Binding-site contacts:
Ligand atom C13 contacts residue HIS342 of chain 1.A at 3.6 Å.
Ligand atom C10 contacts residue GLU89 of chain 1.A at 3.7 Å.
Ligand atom C9 contacts residue HIS342 of chain 1.A at 3.5 Å.
Ligand atom C13 contacts residue PHE286 of chain 1.A at 3.5 Å (hydrophobic).
Ligand atom C6 contacts residue ASN285 of chain 1.A at 3.4 Å.
Ligand atom C8 contacts residue HIS342 of chain 1.A at 3.4 Å.
Ligand atom O6' contacts residue LEU140 of chain 1.A at 3.6 Å.
Ligand atom O6' contacts residue HIS378 of chain 1.A at 2.7 Å (h-bond).
Ligand atom C15 contacts residue ASN283 of chain 1.A at 3.6 Å.
Ligand atom C12 contacts residue ALA384 of chain 1.A at 3.6 Å (hydrophobic).
Ligand atom C10 contacts residue ASN283 of chain 1.A at 3.5 Å.
Ligand atom N2 contacts residue HIS378 of chain 1.A at 2.9 Å (h-bond).
Ligand atom O3' contacts residue GLY676 of chain 1.A at 2.8 Å (h-bond).
Ligand atom C12 contacts residue HIS342 of chain 1.A at 3.3 Å.
Ligand atom O4' contacts residue ASN485 of chain 1.A at 3.5 Å (h-bond).
Ligand atom C6' contacts residue HIS378 of chain 1.A at 3.5 Å.
Ligand atom C1 contacts residue ASN285 of chain 1.A at 3.5 Å.
Ligand atom O3' contacts residue GLU673 of chain 1.A at 2.9 Å (salt-bridge).
Ligand atom C14 contacts residue ARG293 of chain 1.A at 3.6 Å.
Ligand atom N2' contacts residue TYR574 of chain 1.A at 3.2 Å (h-bond).
Ligand atom C11 contacts residue ASN285 of chain 1.A at 3.5 Å.
Ligand atom C7 contacts residue ASN285 of chain 1.A at 3.5 Å.
Ligand atom C15 contacts residue ARG293 of chain 1.A at 3.7 Å.
Ligand atom O3' contacts residue SER675 of chain 1.A at 2.9 Å (h-bond).
Ligand atom O6' contacts residue ASN485 of chain 1.A at 2.8 Å (h-bond).
Ligand atom C3' contacts residue GLU673 of chain 1.A at 3.5 Å.
Ligand atom O4' contacts residue SER675 of chain 1.A at 3.5 Å.
Ligand atom N2' contacts residue ASN285 of chain 1.A at 3.0 Å (h-bond).
Ligand atom C2' contacts residue HIS378 of chain 1.A at 3.7 Å.
Ligand atom N2 contacts residue ASN285 of chain 1.A at 3.2 Å (h-bond).
Ligand atom C4 contacts residue ASN285 of chain 1.A at 3.7 Å.
Ligand atom C3' contacts residue GLY676 of chain 1.A at 3.7 Å.
Ligand atom C14 contacts residue PHE286 of chain 1.A at 3.6 Å (hydrophobic).
Ligand atom O5' contacts residue LEU137 of chain 1.A at 3.7 Å.
Ligand atom N5 contacts residue LEU137 of chain 1.A at 3.5 Å.
Ligand atom C6' contacts residue ASN485 of chain 1.A at 3.3 Å.
Ligand atom N3 contacts residue ASN285 of chain 1.A at 3.4 Å (h-bond).
Ligand atom O3' contacts residue ALA674 of chain 1.A at 3.2 Å (h-bond).
Ligand atom O4' contacts residue GLY676 of chain 1.A at 2.8 Å (h-bond).
Ligand atom N2' contacts residue GLU673 of chain 1.A at 3.0 Å (salt-bridge).

A protein and the small-molecule ligand that binds it are described below.
Small molecule (SMILES): N[C@@H]1[C@@H](O)[C@H](O)[C@@H](CO)O[C@H]1c1nc(-c2ccc3ccccc3c2)n[nH]1

Sequence of chain 1.A:
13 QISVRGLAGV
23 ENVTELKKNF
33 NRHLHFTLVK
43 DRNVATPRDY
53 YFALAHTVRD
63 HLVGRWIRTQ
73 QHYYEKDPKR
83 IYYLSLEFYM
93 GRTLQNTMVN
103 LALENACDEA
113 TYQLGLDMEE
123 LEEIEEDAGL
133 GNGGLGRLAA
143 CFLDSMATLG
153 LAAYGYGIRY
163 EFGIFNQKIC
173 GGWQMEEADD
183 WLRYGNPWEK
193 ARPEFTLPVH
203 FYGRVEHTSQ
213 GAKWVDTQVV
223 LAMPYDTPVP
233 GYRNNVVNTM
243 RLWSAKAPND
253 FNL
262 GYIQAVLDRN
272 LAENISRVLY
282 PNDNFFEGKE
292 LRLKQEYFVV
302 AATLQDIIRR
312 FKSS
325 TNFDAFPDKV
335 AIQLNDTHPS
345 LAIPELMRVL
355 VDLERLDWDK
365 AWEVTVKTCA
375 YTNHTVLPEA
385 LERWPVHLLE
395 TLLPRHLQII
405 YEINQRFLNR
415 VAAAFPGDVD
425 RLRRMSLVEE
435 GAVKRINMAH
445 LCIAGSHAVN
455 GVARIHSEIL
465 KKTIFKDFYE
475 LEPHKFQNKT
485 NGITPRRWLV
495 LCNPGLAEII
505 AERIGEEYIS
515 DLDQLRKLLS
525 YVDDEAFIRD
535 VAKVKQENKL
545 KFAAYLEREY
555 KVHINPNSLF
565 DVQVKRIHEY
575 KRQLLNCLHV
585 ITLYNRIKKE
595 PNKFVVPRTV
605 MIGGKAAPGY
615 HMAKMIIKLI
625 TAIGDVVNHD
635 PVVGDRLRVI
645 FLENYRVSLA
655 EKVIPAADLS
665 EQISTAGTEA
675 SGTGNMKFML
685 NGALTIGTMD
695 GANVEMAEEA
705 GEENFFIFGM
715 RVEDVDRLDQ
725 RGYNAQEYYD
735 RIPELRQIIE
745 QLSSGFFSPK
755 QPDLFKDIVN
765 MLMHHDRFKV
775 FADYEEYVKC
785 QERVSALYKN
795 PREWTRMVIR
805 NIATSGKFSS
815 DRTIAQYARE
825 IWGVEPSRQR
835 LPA